Sequence of chain 2.B:
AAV

Sequence of chain 2.A:
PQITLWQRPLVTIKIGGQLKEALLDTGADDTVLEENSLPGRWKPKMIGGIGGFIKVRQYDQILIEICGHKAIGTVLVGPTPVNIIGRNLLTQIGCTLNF

Binding-site contacts:
Ligand atom C10 contacts residue PJJ3 of chain 2.B at 0.9 Å.
Ligand atom C2 contacts residue PJJ3 of chain 2.B at 0.6 Å.
Ligand atom CA contacts residue PJJ3 of chain 2.B at 0.9 Å.
Ligand atom CB contacts residue ALA2 of chain 2.B at 0.7 Å (hydrophobic).
Ligand atom C14 contacts residue PJJ3 of chain 2.B at 0.9 Å.
Ligand atom C5 contacts residue PJJ3 of chain 2.B at 0.9 Å.
Ligand atom CB contacts residue VME5 of chain 2.B at 0.7 Å.
Ligand atom C3 contacts residue PJJ3 of chain 2.B at 0.9 Å.
Ligand atom C18 contacts residue PJJ3 of chain 2.B at 1.0 Å.
Ligand atom CG2 contacts residue ALA2 of chain 2.B at 1.0 Å (hydrophobic).
Ligand atom C contacts residue VAL4 of chain 2.B at 0.9 Å (hydrophobic).
Ligand atom CA contacts residue ALA1 of chain 2.B at 0.7 Å (hydrophobic).
Ligand atom C17 contacts residue PJJ3 of chain 2.B at 0.6 Å.
Ligand atom N contacts residue VME5 of chain 2.B at 1.2 Å.
Ligand atom N contacts residue ALA2 of chain 2.B at 1.1 Å.
Ligand atom C contacts residue ALA2 of chain 2.B at 1.3 Å (hydrophobic).
Ligand atom C contacts residue ALA1 of chain 2.B at 0.9 Å (hydrophobic).
Ligand atom O contacts residue ALA1 of chain 2.B at 1.2 Å.
Ligand atom C7 contacts residue PJJ3 of chain 2.B at 0.3 Å.
Ligand atom CG1 contacts residue ALA1 of chain 2.B at 1.2 Å (hydrophobic).
Ligand atom C contacts residue ALA2 of chain 2.B at 0.5 Å (hydrophobic).
Ligand atom C1 contacts residue PJJ3 of chain 2.B at 0.9 Å.
Ligand atom N contacts residue ALA1 of chain 2.B at 1.3 Å.
Ligand atom C16 contacts residue PJJ3 of chain 2.B at 0.3 Å.
Ligand atom C contacts residue PJJ3 of chain 2.B at 1.3 Å.
Ligand atom O contacts residue ALA2 of chain 2.B at 1.3 Å (h-bond).
Ligand atom C contacts residue PJJ3 of chain 2.B at 0.8 Å.
Ligand atom C19 contacts residue PJJ3 of chain 2.B at 1.1 Å.
Ligand atom N contacts residue PJJ3 of chain 2.B at 0.8 Å.
Ligand atom C6 contacts residue PJJ3 of chain 2.B at 0.5 Å.
Ligand atom C8 contacts residue PJJ3 of chain 2.B at 0.6 Å.
Ligand atom C15 contacts residue PJJ3 of chain 2.B at 0.5 Å.
Ligand atom C4 contacts residue PJJ3 of chain 2.B at 0.9 Å.
Ligand atom C9 contacts residue PJJ3 of chain 2.B at 1.0 Å.
Ligand atom CA contacts residue VAL4 of chain 2.B at 0.9 Å (hydrophobic).
Ligand atom N contacts residue VAL4 of chain 2.B at 0.5 Å.
Ligand atom C13 contacts residue PJJ3 of chain 2.B at 0.9 Å.
Ligand atom CA contacts residue ALA2 of chain 2.B at 0.9 Å (hydrophobic).
Ligand atom CA contacts residue VME5 of chain 2.B at 1.2 Å.
Ligand atom CB contacts residue VAL4 of chain 2.B at 0.7 Å (hydrophobic).

A protein and the small-molecule ligand that binds it are described below.
Small molecule (SMILES): COC(=O)[C@@H](NC(=O)[C@@H](NC(=O)[C@H](Cc1ccccc1)C[C@H](O)[C@H](Cc1ccccc1)NC(=O)[C@H](C)NC(=O)[C@H](C)N)C(C)C)C(C)C

Sequence of chain 1.A:
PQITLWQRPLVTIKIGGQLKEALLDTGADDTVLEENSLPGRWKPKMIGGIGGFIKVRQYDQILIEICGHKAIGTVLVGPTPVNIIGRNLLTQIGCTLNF